Sequence of chain 43.C:
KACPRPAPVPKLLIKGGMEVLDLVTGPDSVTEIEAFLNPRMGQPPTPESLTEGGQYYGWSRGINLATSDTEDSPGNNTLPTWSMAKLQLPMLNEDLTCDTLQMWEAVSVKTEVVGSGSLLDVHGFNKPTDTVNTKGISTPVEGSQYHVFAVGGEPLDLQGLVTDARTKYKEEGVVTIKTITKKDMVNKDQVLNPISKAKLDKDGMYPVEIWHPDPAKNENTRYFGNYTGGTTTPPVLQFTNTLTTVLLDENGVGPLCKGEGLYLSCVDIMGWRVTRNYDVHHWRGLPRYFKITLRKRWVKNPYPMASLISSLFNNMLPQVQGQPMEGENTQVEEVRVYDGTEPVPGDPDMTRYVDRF

This small molecule binds to this protein.
Small molecule (SMILES): CC(=O)N[C@@H]1[C@@H](O[C@@H]2O[C@H](CO)[C@H](O)[C@H](O[C@]3(C(=O)O)C[C@H](O)[C@@H](NC(C)=O)[C@H]([C@H](O)[C@H](O)CO)O3)[C@H]2O)[C@H](O)[C@@H](CO[C@]2(C(=O)O)C[C@H](O)[C@@H](NC(C)=O)[C@H]([C@H](O)[C@H](O)CO)O2)O[C@H]1O

Binding-site contacts:
Ligand atom O1A contacts residue ARG77 of chain 43.C at 2.9 Å (salt-bridge).
Ligand atom O4 contacts residue ASN80 of chain 43.C at 4.4 Å.
Ligand atom C3 contacts residue ARG77 of chain 43.C at 4.3 Å.
Ligand atom C1 contacts residue ARG77 of chain 43.C at 3.4 Å.
Ligand atom O4 contacts residue ILE79 of chain 43.C at 3.9 Å.
Ligand atom O10 contacts residue ASN293 of chain 43.C at 4.5 Å.
Ligand atom O8 contacts residue ARG77 of chain 43.C at 3.5 Å (salt-bridge).
Ligand atom O3 contacts residue GLY78 of chain 43.C at 3.5 Å.
Ligand atom O1B contacts residue SER89 of chain 43.C at 4.4 Å.
Ligand atom O6 contacts residue ASN93 of chain 43.C at 4.3 Å.
Ligand atom O8 contacts residue TYR72 of chain 43.C at 4.0 Å.
Ligand atom N5 contacts residue TYR72 of chain 43.C at 2.9 Å (h-bond).
Ligand atom C8 contacts residue ARG77 of chain 43.C at 4.4 Å.
Ligand atom O1A contacts residue TYR72 of chain 43.C at 4.0 Å.
Ligand atom O4 contacts residue TYR72 of chain 43.C at 4.0 Å.
Ligand atom C11 contacts residue ASP85 of chain 43.D at 4.0 Å.
Ligand atom C6 contacts residue ASN93 of chain 43.C at 3.9 Å.
Ligand atom C7 contacts residue TYR72 of chain 43.C at 4.3 Å (hydrophobic).
Ligand atom C11 contacts residue TYR72 of chain 43.C at 4.2 Å (hydrophobic).
Ligand atom O4 contacts residue HIS298 of chain 43.C at 3.1 Å (h-bond).
Ligand atom O4 contacts residue THR291 of chain 43.C at 3.9 Å.
Ligand atom C3 contacts residue GLY78 of chain 43.C at 4.1 Å.
Ligand atom C4 contacts residue GLY78 of chain 43.C at 3.5 Å.
Ligand atom O1B contacts residue TYR72 of chain 43.C at 4.2 Å.
Ligand atom C1 contacts residue GLY78 of chain 43.C at 4.0 Å.
Ligand atom C4 contacts residue TYR72 of chain 43.C at 3.5 Å (hydrophobic).
Ligand atom C10 contacts residue TYR72 of chain 43.C at 4.0 Å (hydrophobic).
Ligand atom C4 contacts residue HIS298 of chain 43.C at 3.9 Å.
Ligand atom C3 contacts residue GLY78 of chain 43.C at 3.8 Å.
Ligand atom O4 contacts residue GLY78 of chain 43.C at 3.4 Å.
Ligand atom O1A contacts residue GLY78 of chain 43.C at 3.1 Å (h-bond).
Ligand atom O1B contacts residue ARG77 of chain 43.C at 3.1 Å (salt-bridge).
Ligand atom C5 contacts residue TYR72 of chain 43.C at 3.5 Å (hydrophobic).
Ligand atom C6 contacts residue TYR72 of chain 43.C at 3.7 Å (hydrophobic).
Ligand atom C1 contacts residue TYR72 of chain 43.C at 4.3 Å (hydrophobic).
Ligand atom C2 contacts residue GLY78 of chain 43.C at 4.0 Å.
Ligand atom C3 contacts residue HIS298 of chain 43.C at 4.0 Å.

Sequence of chain 43.D:
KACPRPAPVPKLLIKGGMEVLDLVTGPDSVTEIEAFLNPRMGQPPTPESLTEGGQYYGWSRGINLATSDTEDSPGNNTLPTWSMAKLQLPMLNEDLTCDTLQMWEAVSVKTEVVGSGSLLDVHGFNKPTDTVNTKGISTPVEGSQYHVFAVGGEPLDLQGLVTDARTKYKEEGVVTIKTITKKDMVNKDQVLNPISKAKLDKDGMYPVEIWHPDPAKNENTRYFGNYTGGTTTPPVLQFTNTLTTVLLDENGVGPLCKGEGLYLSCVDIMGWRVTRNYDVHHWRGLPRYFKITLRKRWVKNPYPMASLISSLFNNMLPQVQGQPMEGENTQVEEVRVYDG